The protein below binds the small molecule below.
Small molecule (SMILES): CC(=O)N[C@H]1[C@H](O[C@H]2[C@H](O[C@@H]3O[C@@H](C)[C@@H](O)[C@@H](O)[C@@H]3O)[C@@H](NC(C)=O)CO[C@@H]2CO)O[C@H](CO)[C@@H](O[C@@H]2O[C@H](CO[C@H]3O[C@H](CO)[C@@H](O)[C@H](O)[C@@H]3O)[C@@H](O)[C@H](O[C@H]3O[C@H](CO)[C@@H](O)[C@H](O)[C@@H]3O)[C@@H]2O[C@@H]2OC[C@@H](O)[C@H](O)[C@H]2O)[C@@H]1O

Sequence of chain 1.A:
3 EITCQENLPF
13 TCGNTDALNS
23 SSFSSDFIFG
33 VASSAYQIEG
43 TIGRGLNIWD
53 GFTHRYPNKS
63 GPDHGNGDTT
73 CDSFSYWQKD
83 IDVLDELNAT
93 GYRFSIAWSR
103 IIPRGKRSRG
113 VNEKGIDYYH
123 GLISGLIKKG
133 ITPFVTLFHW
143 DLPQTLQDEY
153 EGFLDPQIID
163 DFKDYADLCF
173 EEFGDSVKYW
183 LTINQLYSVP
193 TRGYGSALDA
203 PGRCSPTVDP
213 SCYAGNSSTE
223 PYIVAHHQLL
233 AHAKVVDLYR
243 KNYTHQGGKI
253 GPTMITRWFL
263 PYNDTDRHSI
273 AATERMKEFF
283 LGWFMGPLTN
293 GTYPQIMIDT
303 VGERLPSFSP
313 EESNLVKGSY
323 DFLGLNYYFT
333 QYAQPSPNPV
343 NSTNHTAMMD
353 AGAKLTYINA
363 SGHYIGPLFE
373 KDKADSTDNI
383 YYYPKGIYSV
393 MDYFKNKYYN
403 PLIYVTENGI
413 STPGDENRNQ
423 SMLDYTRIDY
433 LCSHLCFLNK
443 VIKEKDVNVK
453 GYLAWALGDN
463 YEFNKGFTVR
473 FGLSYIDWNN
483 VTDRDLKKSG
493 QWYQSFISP

Binding-site contacts:
Ligand atom C2 contacts residue GLN297 of chain 1.A at 4.3 Å.
Ligand atom O7 contacts residue THR294 of chain 1.A at 3.4 Å (h-bond).
Ligand atom C3 contacts residue GLN297 of chain 1.A at 3.5 Å.
Ligand atom C5 contacts residue ASN292 of chain 1.A at 3.7 Å.
Ligand atom C6 contacts residue ILE300 of chain 1.A at 3.5 Å (hydrophobic).
Ligand atom C7 contacts residue ASN292 of chain 1.A at 3.4 Å.
Ligand atom C6 contacts residue GLN297 of chain 1.A at 3.3 Å.
Ligand atom O6 contacts residue GLN297 of chain 1.A at 3.0 Å (h-bond).
Ligand atom O2 contacts residue GLN297 of chain 1.A at 3.7 Å.
Ligand atom C6 contacts residue GLN297 of chain 1.A at 3.8 Å.
Ligand atom O5 contacts residue THR294 of chain 1.A at 3.5 Å.
Ligand atom O7 contacts residue ASN292 of chain 1.A at 3.6 Å.
Ligand atom C1 contacts residue ASN292 of chain 1.A at 1.7 Å.
Ligand atom O6 contacts residue GLN297 of chain 1.A at 2.6 Å (h-bond).
Ligand atom O6 contacts residue ILE300 of chain 1.A at 3.8 Å.
Ligand atom O5 contacts residue ASN292 of chain 1.A at 2.4 Å (h-bond).
Ligand atom C6 contacts residue THR294 of chain 1.A at 4.2 Å.
Ligand atom C2 contacts residue ASN292 of chain 1.A at 2.6 Å.
Ligand atom O3 contacts residue GLN297 of chain 1.A at 2.9 Å (h-bond).
Ligand atom O7 contacts residue TYR295 of chain 1.A at 4.3 Å.
Ligand atom C8 contacts residue ASN292 of chain 1.A at 4.4 Å.
Ligand atom C2 contacts residue THR294 of chain 1.A at 3.7 Å.
Ligand atom C7 contacts residue THR294 of chain 1.A at 4.2 Å.
Ligand atom C1 contacts residue THR294 of chain 1.A at 3.7 Å.
Ligand atom O6 contacts residue ILE300 of chain 1.A at 4.1 Å.
Ligand atom C4 contacts residue ASN292 of chain 1.A at 4.3 Å.
Ligand atom C5 contacts residue THR294 of chain 1.A at 4.5 Å.
Ligand atom N2 contacts residue ASN292 of chain 1.A at 2.9 Å (h-bond).
Ligand atom C3 contacts residue ASN292 of chain 1.A at 3.9 Å.
Ligand atom N2 contacts residue THR294 of chain 1.A at 4.3 Å.